This protein binds this small molecule.
Small molecule (SMILES): CC(=O)N[C@H]1[C@H](O[C@H]2[C@H](O)[C@@H](NC(C)=O)CO[C@@H]2CO)O[C@H](CO)[C@@H](O)[C@@H]1O

Binding-site contacts:
Ligand atom C8 contacts residue GLU567 of chain 1.B at 3.2 Å.
Ligand atom O3 contacts residue PHE894 of chain 1.B at 4.1 Å.
Ligand atom O3 contacts residue ASN895 of chain 1.B at 3.5 Å (h-bond).
Ligand atom C3 contacts residue ASN895 of chain 1.B at 3.6 Å.
Ligand atom O7 contacts residue GLU567 of chain 1.B at 4.2 Å.
Ligand atom C2 contacts residue ASN895 of chain 1.B at 2.6 Å.
Ligand atom C1 contacts residue PHE982 of chain 1.B at 4.1 Å (hydrophobic).
Ligand atom C7 contacts residue ASN895 of chain 1.B at 4.1 Å.
Ligand atom C1 contacts residue ASN895 of chain 1.B at 1.5 Å.
Ligand atom C1 contacts residue LEU591 of chain 1.B at 3.7 Å (hydrophobic).
Ligand atom C5 contacts residue ASN895 of chain 1.B at 3.6 Å.
Ligand atom O7 contacts residue ASN568 of chain 1.B at 3.2 Å (h-bond).
Ligand atom O6 contacts residue ASP984 of chain 1.B at 4.2 Å.
Ligand atom O5 contacts residue LEU591 of chain 1.B at 4.4 Å.
Ligand atom O5 contacts residue ASN895 of chain 1.B at 2.3 Å (h-bond).
Ligand atom O5 contacts residue PHE982 of chain 1.B at 3.7 Å.
Ligand atom C6 contacts residue PHE982 of chain 1.B at 4.4 Å (hydrophobic).
Ligand atom N2 contacts residue ASN895 of chain 1.B at 3.6 Å.
Ligand atom C4 contacts residue ASN895 of chain 1.B at 4.2 Å.
Ligand atom C8 contacts residue ASN895 of chain 1.B at 3.2 Å.
Ligand atom C8 contacts residue ASN568 of chain 1.B at 3.9 Å.
Ligand atom C7 contacts residue GLU567 of chain 1.B at 4.2 Å.
Ligand atom O5 contacts residue PHE894 of chain 1.B at 4.1 Å.
Ligand atom C6 contacts residue ALA893 of chain 1.B at 4.0 Å (hydrophobic).
Ligand atom C7 contacts residue ASN568 of chain 1.B at 3.8 Å.
Ligand atom C5 contacts residue PHE982 of chain 1.B at 4.5 Å (hydrophobic).
Ligand atom O6 contacts residue ALA893 of chain 1.B at 3.3 Å.

Sequence of chain 1.B:
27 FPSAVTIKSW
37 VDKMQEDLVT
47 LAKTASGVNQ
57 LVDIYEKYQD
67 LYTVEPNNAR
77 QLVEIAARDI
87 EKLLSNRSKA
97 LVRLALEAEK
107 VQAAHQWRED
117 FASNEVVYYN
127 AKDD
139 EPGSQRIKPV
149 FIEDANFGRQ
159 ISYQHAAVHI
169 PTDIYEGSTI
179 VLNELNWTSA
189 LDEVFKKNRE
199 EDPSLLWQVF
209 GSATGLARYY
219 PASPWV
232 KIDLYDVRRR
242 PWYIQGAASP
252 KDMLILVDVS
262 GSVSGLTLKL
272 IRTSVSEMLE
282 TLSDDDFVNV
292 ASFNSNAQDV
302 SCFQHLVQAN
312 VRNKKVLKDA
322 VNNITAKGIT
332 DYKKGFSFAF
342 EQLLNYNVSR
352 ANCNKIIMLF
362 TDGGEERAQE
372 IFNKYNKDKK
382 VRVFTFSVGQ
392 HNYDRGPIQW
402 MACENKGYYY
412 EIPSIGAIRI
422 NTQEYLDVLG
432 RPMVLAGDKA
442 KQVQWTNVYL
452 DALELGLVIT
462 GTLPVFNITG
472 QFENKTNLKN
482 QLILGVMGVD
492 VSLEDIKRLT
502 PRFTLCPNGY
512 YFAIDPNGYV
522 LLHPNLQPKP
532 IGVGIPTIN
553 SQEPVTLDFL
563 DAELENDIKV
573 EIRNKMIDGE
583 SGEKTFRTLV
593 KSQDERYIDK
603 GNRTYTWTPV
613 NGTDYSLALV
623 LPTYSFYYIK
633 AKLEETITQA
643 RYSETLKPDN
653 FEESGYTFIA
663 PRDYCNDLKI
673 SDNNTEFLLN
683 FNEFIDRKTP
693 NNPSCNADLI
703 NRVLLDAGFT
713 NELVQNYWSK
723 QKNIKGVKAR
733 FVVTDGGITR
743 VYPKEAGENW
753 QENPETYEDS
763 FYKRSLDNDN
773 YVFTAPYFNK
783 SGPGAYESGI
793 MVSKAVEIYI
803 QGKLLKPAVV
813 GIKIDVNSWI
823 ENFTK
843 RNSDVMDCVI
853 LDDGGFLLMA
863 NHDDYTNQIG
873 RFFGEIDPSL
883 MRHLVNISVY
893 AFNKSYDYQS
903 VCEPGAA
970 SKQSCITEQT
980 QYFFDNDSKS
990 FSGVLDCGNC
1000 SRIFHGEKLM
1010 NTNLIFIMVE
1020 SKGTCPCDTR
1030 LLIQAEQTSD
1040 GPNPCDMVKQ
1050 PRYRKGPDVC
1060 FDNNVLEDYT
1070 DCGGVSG